This small molecule binds to this protein.
Small molecule (SMILES): CC(=O)N[C@@H]1[C@@H](O)[C@H](O)[C@@H](CO)O[C@H]1O

Binding-site contacts:
Ligand atom O5 contacts residue ASN28 of chain 1.A at 2.4 Å (h-bond).
Ligand atom C3 contacts residue ASN28 of chain 1.A at 3.8 Å.
Ligand atom C5 contacts residue ASN28 of chain 1.A at 3.7 Å.
Ligand atom O6 contacts residue TYR35 of chain 1.C at 4.3 Å.
Ligand atom O6 contacts residue GLY34 of chain 1.C at 3.8 Å.
Ligand atom C4 contacts residue ASN28 of chain 1.A at 4.2 Å.
Ligand atom O7 contacts residue ASN28 of chain 1.A at 3.7 Å.
Ligand atom C1 contacts residue ASN28 of chain 1.A at 1.4 Å.
Ligand atom C2 contacts residue ASN28 of chain 1.A at 2.4 Å.
Ligand atom C8 contacts residue VAL10 of chain 1.A at 3.9 Å (hydrophobic).
Ligand atom C8 contacts residue VAL27 of chain 1.A at 4.4 Å (hydrophobic).
Ligand atom C6 contacts residue ASN33 of chain 1.C at 3.8 Å.
Ligand atom C7 contacts residue ASN28 of chain 1.A at 3.5 Å.
Ligand atom C6 contacts residue GLY34 of chain 1.C at 4.2 Å.
Ligand atom N2 contacts residue ASN28 of chain 1.A at 2.9 Å (h-bond).
Ligand atom O6 contacts residue ASN33 of chain 1.C at 2.5 Å (h-bond).

Sequence of chain 1.C:
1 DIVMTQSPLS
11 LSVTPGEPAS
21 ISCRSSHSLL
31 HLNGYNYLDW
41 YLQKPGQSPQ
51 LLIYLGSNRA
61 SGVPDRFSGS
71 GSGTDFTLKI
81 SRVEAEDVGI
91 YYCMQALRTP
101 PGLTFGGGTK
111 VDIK

Sequence of chain 1.A:
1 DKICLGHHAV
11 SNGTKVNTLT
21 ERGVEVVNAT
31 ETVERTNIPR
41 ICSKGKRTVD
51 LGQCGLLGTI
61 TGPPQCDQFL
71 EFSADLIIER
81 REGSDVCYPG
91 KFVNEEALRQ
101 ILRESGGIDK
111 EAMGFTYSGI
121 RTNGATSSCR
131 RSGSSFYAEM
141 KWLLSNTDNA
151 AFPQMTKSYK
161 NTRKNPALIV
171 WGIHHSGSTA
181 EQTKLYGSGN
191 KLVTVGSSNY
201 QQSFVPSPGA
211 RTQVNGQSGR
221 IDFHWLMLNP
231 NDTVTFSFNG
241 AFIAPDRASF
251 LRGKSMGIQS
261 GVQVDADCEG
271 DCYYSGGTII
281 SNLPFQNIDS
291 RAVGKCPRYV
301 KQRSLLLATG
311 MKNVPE